Binding-site contacts:
Ligand atom C2 contacts residue ASN45 of chain 1.D at 2.4 Å.
Ligand atom C1 contacts residue GLU44 of chain 1.D at 4.3 Å.
Ligand atom C7 contacts residue ASN45 of chain 1.D at 3.7 Å.
Ligand atom C7 contacts residue GLU44 of chain 1.D at 3.7 Å.
Ligand atom N2 contacts residue ASN45 of chain 1.D at 2.9 Å (h-bond).
Ligand atom C3 contacts residue ASN45 of chain 1.D at 3.8 Å.
Ligand atom N2 contacts residue GLU44 of chain 1.D at 3.0 Å (salt-bridge).
Ligand atom C5 contacts residue ASN45 of chain 1.D at 3.6 Å.
Ligand atom C1 contacts residue ASN45 of chain 1.D at 1.4 Å.
Ligand atom O7 contacts residue GLU44 of chain 1.D at 3.7 Å.
Ligand atom C3 contacts residue GLU44 of chain 1.D at 3.9 Å.
Ligand atom O5 contacts residue ASN45 of chain 1.D at 2.4 Å (h-bond).
Ligand atom O3 contacts residue GLU44 of chain 1.D at 4.3 Å.
Ligand atom C4 contacts residue ASN45 of chain 1.D at 4.2 Å.
Ligand atom C8 contacts residue ASN45 of chain 1.D at 4.0 Å.
Ligand atom C2 contacts residue GLU44 of chain 1.D at 3.9 Å.

The small molecule below binds the protein below.
Small molecule (SMILES): CC(=O)N[C@@H]1[C@@H](O)[C@H](O)[C@@H](CO)O[C@H]1O

Sequence of chain 1.D:
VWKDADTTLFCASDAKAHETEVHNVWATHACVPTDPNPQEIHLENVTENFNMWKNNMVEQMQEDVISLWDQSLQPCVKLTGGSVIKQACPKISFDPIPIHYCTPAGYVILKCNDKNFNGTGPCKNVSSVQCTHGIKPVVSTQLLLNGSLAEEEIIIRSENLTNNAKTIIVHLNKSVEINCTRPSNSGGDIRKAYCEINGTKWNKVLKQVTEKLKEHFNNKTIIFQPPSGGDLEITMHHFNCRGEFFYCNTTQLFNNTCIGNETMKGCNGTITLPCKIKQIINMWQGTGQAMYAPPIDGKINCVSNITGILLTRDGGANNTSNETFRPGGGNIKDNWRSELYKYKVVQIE